Sequence of chain 1.I:
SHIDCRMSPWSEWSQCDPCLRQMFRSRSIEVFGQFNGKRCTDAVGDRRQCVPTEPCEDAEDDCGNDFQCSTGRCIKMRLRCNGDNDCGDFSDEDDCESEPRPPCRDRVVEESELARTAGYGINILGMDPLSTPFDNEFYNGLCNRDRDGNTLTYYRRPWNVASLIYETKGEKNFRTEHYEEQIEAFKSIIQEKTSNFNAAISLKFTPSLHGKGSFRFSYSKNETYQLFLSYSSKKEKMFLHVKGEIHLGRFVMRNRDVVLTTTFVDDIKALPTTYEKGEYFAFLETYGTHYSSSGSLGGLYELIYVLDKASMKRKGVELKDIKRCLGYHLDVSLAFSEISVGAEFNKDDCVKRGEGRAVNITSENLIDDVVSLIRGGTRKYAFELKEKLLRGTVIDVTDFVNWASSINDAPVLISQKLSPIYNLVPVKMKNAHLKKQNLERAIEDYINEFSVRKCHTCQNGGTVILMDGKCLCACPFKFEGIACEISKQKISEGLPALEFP

A small-molecule ligand and the protein it binds are described below.
Small molecule (SMILES): CC(=O)N[C@@H]1[C@@H](O)[C@H](O)[C@@H](CO)O[C@H]1O

Binding-site contacts:
Ligand atom C3 contacts residue ASN256 of chain 1.I at 3.9 Å.
Ligand atom C8 contacts residue GLU209 of chain 1.I at 3.6 Å.
Ligand atom C8 contacts residue ASN256 of chain 1.I at 4.3 Å.
Ligand atom C7 contacts residue THR258 of chain 1.I at 4.1 Å.
Ligand atom C8 contacts residue THR258 of chain 1.I at 3.6 Å.
Ligand atom O6 contacts residue LYS357 of chain 1.I at 3.4 Å (salt-bridge).
Ligand atom O7 contacts residue THR211 of chain 1.I at 3.8 Å.
Ligand atom C4 contacts residue ASN256 of chain 1.I at 4.2 Å.
Ligand atom C6 contacts residue LYS357 of chain 1.I at 3.3 Å.
Ligand atom C5 contacts residue ASN256 of chain 1.I at 3.6 Å.
Ligand atom N2 contacts residue THR258 of chain 1.I at 3.9 Å.
Ligand atom C6 contacts residue ASP355 of chain 1.I at 4.5 Å.
Ligand atom C5 contacts residue LYS357 of chain 1.I at 4.4 Å.
Ligand atom C7 contacts residue ASN256 of chain 1.I at 3.0 Å.
Ligand atom C1 contacts residue ASN256 of chain 1.I at 1.4 Å.
Ligand atom O5 contacts residue ASN256 of chain 1.I at 2.3 Å (h-bond).
Ligand atom C5 contacts residue ASP355 of chain 1.I at 4.1 Å.
Ligand atom O7 contacts residue ASN256 of chain 1.I at 2.5 Å (h-bond).
Ligand atom C2 contacts residue ASN256 of chain 1.I at 2.5 Å.
Ligand atom N2 contacts residue ASN256 of chain 1.I at 3.0 Å (h-bond).